A small-molecule ligand and the protein it binds are described below.
Small molecule (SMILES): CC(C)(C)[C@H](NC(=O)C(F)(F)F)C(=O)N1C[C@H]2[C@@H]([C@H]1C(=O)N[C@@H](C[C@@H]1CCCNC1=O)[C@@H](O)C(=O)N1CCC1)C2(C)C

Sequence of chain 2.A:
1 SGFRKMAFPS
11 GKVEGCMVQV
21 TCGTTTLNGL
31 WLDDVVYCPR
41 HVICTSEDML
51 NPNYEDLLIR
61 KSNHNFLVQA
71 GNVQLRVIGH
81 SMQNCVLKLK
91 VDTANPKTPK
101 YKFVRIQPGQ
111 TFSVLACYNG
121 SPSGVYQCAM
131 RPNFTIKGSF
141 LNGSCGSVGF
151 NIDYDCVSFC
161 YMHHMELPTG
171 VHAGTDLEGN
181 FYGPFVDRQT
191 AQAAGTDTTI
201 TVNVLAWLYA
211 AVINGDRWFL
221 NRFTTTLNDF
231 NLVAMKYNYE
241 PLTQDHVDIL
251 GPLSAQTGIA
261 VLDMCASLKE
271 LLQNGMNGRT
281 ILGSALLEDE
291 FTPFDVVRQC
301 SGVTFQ

Binding-site contacts:
Ligand atom O4 contacts residue HIS41 of chain 2.A at 2.6 Å (h-bond).
Ligand atom C27 contacts residue PHE140 of chain 2.A at 3.6 Å (hydrophobic).
Ligand atom N5 contacts residue PHE140 of chain 2.A at 3.0 Å (h-bond).
Ligand atom C20 contacts residue THR26 of chain 2.A at 3.4 Å.
Ligand atom N3 contacts residue HIS164 of chain 2.A at 2.9 Å (h-bond).
Ligand atom C19 contacts residue CYS145 of chain 2.A at 2.8 Å (hydrophobic).
Ligand atom F2 contacts residue GLN192 of chain 2.A at 3.4 Å.
Ligand atom O5 contacts residue GLY143 of chain 2.A at 2.8 Å (h-bond).
Ligand atom F1 contacts residue LEU167 of chain 2.A at 3.2 Å.
Ligand atom C17 contacts residue CYS145 of chain 2.A at 2.7 Å (hydrophobic).
Ligand atom N3 contacts residue CYS145 of chain 2.A at 3.1 Å (h-bond).
Ligand atom F3 contacts residue THR190 of chain 2.A at 3.4 Å.
Ligand atom C18 contacts residue CYS145 of chain 2.A at 1.8 Å (hydrophobic).
Ligand atom C23 contacts residue CYS145 of chain 2.A at 3.1 Å (hydrophobic).
Ligand atom O5 contacts residue SER144 of chain 2.A at 3.1 Å (h-bond).
Ligand atom F2 contacts residue MET165 of chain 2.A at 3.3 Å.
Ligand atom C2 contacts residue HIS164 of chain 2.A at 3.4 Å.
Ligand atom C27 contacts residue GLU166 of chain 2.A at 3.5 Å.
Ligand atom C6 contacts residue ARG188 of chain 2.A at 3.6 Å.
Ligand atom O3 contacts residue GLU166 of chain 2.A at 2.9 Å (salt-bridge).
Ligand atom C21 contacts residue THR26 of chain 2.A at 3.3 Å.
Ligand atom C4 contacts residue MET49 of chain 2.A at 3.6 Å (hydrophobic).
Ligand atom C12 contacts residue GLU166 of chain 2.A at 3.3 Å.
Ligand atom O3 contacts residue MET165 of chain 2.A at 3.3 Å.
Ligand atom O4 contacts residue CYS145 of chain 2.A at 2.6 Å (h-bond).
Ligand atom O2 contacts residue GLN189 of chain 2.A at 3.5 Å.
Ligand atom O5 contacts residue CYS145 of chain 2.A at 3.0 Å (h-bond).
Ligand atom F2 contacts residue THR190 of chain 2.A at 2.9 Å.
Ligand atom O6 contacts residue HIS163 of chain 2.A at 2.7 Å (h-bond).
Ligand atom C20 contacts residue ASN142 of chain 2.A at 3.6 Å.
Ligand atom C16 contacts residue THR190 of chain 2.A at 3.6 Å.
Ligand atom N2 contacts residue GLU166 of chain 2.A at 2.9 Å (salt-bridge).
Ligand atom F1 contacts residue GLU166 of chain 2.A at 2.8 Å.
Ligand atom N5 contacts residue GLU166 of chain 2.A at 3.2 Å (salt-bridge).
Ligand atom F1 contacts residue MET165 of chain 2.A at 3.6 Å.
Ligand atom C19 contacts residue ASN142 of chain 2.A at 3.5 Å.
Ligand atom C7 contacts residue ASP187 of chain 2.A at 3.6 Å.
Ligand atom C28 contacts residue GLU166 of chain 2.A at 3.7 Å.
Ligand atom C20 contacts residue GLY143 of chain 2.A at 3.4 Å.
Ligand atom N4 contacts residue ASN142 of chain 2.A at 3.5 Å (h-bond).

Sequence of chain 1.A:
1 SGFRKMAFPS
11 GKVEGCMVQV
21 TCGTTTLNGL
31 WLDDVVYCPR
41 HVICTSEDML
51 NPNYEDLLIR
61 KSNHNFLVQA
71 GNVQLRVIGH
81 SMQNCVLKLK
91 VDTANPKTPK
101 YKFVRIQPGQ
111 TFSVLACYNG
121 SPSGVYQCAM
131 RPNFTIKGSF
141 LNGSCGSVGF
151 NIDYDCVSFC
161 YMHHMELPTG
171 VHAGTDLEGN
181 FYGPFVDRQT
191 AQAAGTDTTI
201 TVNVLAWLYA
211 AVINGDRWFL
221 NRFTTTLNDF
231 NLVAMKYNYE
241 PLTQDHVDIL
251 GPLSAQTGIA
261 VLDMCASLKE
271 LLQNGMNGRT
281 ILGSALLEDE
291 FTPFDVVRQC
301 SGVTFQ